Sequence of chain 1.A:
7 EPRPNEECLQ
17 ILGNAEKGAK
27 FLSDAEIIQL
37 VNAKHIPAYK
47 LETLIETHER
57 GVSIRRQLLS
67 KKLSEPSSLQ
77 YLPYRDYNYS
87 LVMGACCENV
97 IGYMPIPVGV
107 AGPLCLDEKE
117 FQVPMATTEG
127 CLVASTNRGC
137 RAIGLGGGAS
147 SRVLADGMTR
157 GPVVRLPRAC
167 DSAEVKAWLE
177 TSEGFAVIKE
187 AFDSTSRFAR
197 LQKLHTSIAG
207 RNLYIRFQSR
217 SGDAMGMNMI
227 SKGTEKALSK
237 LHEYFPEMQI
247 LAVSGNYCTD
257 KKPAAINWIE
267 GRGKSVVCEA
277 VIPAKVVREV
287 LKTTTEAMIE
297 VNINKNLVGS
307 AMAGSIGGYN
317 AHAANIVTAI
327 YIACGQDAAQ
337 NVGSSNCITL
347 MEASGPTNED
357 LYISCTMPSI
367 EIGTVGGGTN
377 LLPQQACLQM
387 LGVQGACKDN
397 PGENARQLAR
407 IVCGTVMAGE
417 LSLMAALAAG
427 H

A small-molecule ligand and the protein it binds are described below.
Small molecule (SMILES): CC(C)c1c(C(=O)NCc2ccccc2)nc(-c2ccc(F)cc2)n1CC[C@@H](O)C[C@@H](O)CC(=O)O

Binding-site contacts:
Ligand atom C24 contacts residue LEU423 of chain 1.A at 3.8 Å (hydrophobic).
Ligand atom O3 contacts residue MET223 of chain 1.B at 3.1 Å.
Ligand atom F1 contacts residue VAL249 of chain 1.B at 3.4 Å.
Ligand atom C2 contacts residue LEU419 of chain 1.A at 3.5 Å (hydrophobic).
Ligand atom O4 contacts residue ASN321 of chain 1.A at 2.9 Å (h-bond).
Ligand atom O4 contacts residue LYS257 of chain 1.B at 3.1 Å (salt-bridge).
Ligand atom O6 contacts residue ARG156 of chain 1.B at 3.4 Å (salt-bridge).
Ligand atom C11 contacts residue ASP256 of chain 1.B at 3.6 Å.
Ligand atom C20 contacts residue SER131 of chain 1.A at 3.6 Å.
Ligand atom C7 contacts residue GLU125 of chain 1.A at 3.5 Å.
Ligand atom C4 contacts residue ALA422 of chain 1.A at 3.7 Å (hydrophobic).
Ligand atom C36 contacts residue ALA317 of chain 1.A at 3.6 Å (hydrophobic).
Ligand atom O7 contacts residue SER250 of chain 1.B at 3.5 Å (h-bond).
Ligand atom N3 contacts residue LEU419 of chain 1.A at 3.5 Å.
Ligand atom O6 contacts residue LYS301 of chain 1.A at 3.5 Å (salt-bridge).
Ligand atom O3 contacts residue ARG156 of chain 1.B at 3.1 Å (salt-bridge).
Ligand atom C17 contacts residue ARG134 of chain 1.A at 3.7 Å.
Ligand atom C3 contacts residue SER131 of chain 1.A at 3.6 Å.
Ligand atom C13 contacts residue GLY126 of chain 1.A at 3.3 Å.
Ligand atom O7 contacts residue LYS301 of chain 1.A at 2.8 Å (salt-bridge).
Ligand atom O2 contacts residue SER131 of chain 1.A at 2.5 Å (h-bond).
Ligand atom O4 contacts residue GLU125 of chain 1.A at 2.8 Å (salt-bridge).
Ligand atom C23 contacts residue CYS127 of chain 1.A at 3.7 Å (hydrophobic).
Ligand atom C10 contacts residue ASP256 of chain 1.B at 3.6 Å.
Ligand atom C35 contacts residue ALA317 of chain 1.A at 3.3 Å (hydrophobic).
Ligand atom C14 contacts residue HIS318 of chain 1.A at 3.7 Å.
Ligand atom C36 contacts residue LYS258 of chain 1.B at 3.6 Å.
Ligand atom C36 contacts residue LYS301 of chain 1.A at 3.5 Å.
Ligand atom O3 contacts residue ASP256 of chain 1.B at 2.8 Å (salt-bridge).
Ligand atom C5 contacts residue LEU419 of chain 1.A at 3.6 Å (hydrophobic).
Ligand atom C36 contacts residue SER250 of chain 1.B at 3.4 Å.
Ligand atom C13 contacts residue LEU128 of chain 1.A at 3.8 Å (hydrophobic).
Ligand atom C30 contacts residue ARG156 of chain 1.B at 3.6 Å.
Ligand atom O6 contacts residue LYS258 of chain 1.B at 3.3 Å (salt-bridge).
Ligand atom F1 contacts residue SER227 of chain 1.B at 3.1 Å.
Ligand atom F1 contacts residue ARG156 of chain 1.B at 3.3 Å.
Ligand atom C24 contacts residue VAL249 of chain 1.B at 3.6 Å (hydrophobic).
Ligand atom O6 contacts residue ASN252 of chain 1.B at 3.8 Å.
Ligand atom C9 contacts residue GLU125 of chain 1.A at 3.7 Å.
Ligand atom O6 contacts residue SER250 of chain 1.B at 2.6 Å (h-bond).

Sequence of chain 1.B:
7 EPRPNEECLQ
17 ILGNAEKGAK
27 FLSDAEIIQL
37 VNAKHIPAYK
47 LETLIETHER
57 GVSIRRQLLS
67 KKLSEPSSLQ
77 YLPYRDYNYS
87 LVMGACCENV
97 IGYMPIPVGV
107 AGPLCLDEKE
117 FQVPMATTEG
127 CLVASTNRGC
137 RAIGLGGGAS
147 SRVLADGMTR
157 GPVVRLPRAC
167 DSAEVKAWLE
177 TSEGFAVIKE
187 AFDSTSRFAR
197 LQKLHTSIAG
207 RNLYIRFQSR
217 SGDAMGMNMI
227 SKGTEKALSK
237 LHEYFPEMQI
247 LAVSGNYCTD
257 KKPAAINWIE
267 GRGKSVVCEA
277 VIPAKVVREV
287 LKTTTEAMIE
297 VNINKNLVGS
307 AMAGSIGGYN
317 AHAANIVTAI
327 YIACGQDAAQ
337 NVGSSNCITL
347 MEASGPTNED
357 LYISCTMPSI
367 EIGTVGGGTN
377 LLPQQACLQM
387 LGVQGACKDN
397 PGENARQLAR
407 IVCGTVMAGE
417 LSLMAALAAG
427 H